A small-molecule ligand and the protein it binds are described below.
Small molecule (SMILES): CC(C)CCNC(=O)[C@@H]1CNC[C@H](CN2CC(=O)N(c3ccccc3Cl)CC2(C)C)C1

Binding-site contacts:
Ligand atom C12 contacts residue ASP38 of chain 1.B at 3.7 Å.
Ligand atom C11 contacts residue ASP226 of chain 1.B at 3.6 Å.
Ligand atom C5 contacts residue PHE124 of chain 1.B at 4.0 Å (hydrophobic).
Ligand atom N28 contacts residue GLY40 of chain 1.B at 3.3 Å (h-bond).
Ligand atom C2 contacts residue GLN19 of chain 1.B at 3.5 Å.
Ligand atom CL contacts residue PHE124 of chain 1.B at 3.7 Å.
Ligand atom C20 contacts residue GLY40 of chain 1.B at 3.4 Å.
Ligand atom N25 contacts residue ASP226 of chain 1.B at 3.2 Å (salt-bridge).
Ligand atom C9 contacts residue THR85 of chain 1.B at 3.1 Å.
Ligand atom CL contacts residue PHE119 of chain 1.B at 4.0 Å.
Ligand atom C7 contacts residue THR85 of chain 1.B at 3.1 Å.
Ligand atom C4 contacts residue PHE124 of chain 1.B at 3.9 Å (hydrophobic).
Ligand atom C6 contacts residue PHE124 of chain 1.B at 3.6 Å (hydrophobic).
Ligand atom O29 contacts residue THR85 of chain 1.B at 2.3 Å (h-bond).
Ligand atom C12 contacts residue GLY228 of chain 1.B at 3.9 Å.
Ligand atom C14 contacts residue SER84 of chain 1.B at 4.1 Å.
Ligand atom C15 contacts residue ASP38 of chain 1.B at 4.0 Å.
Ligand atom CL contacts residue PRO118 of chain 1.B at 3.7 Å.
Ligand atom C22 contacts residue ARG82 of chain 1.B at 3.5 Å.
Ligand atom N28 contacts residue TYR83 of chain 1.B at 3.8 Å.
Ligand atom C8 contacts residue SER84 of chain 1.B at 3.8 Å.
Ligand atom C19 contacts residue ILE137 of chain 1.B at 4.0 Å (hydrophobic).
Ligand atom C14 contacts residue GLY40 of chain 1.B at 4.1 Å.
Ligand atom C20 contacts residue SER41 of chain 1.B at 3.8 Å.
Ligand atom C11 contacts residue ASP38 of chain 1.B at 3.4 Å.
Ligand atom C12 contacts residue ASP226 of chain 1.B at 3.6 Å.
Ligand atom C18 contacts residue VAL127 of chain 1.B at 3.8 Å (hydrophobic).
Ligand atom C19 contacts residue TYR83 of chain 1.B at 3.8 Å (hydrophobic).
Ligand atom O30 contacts residue TYR83 of chain 1.B at 4.1 Å.
Ligand atom C4 contacts residue ALA122 of chain 1.B at 4.1 Å (hydrophobic).
Ligand atom N25 contacts residue ASP38 of chain 1.B at 2.8 Å (salt-bridge).
Ligand atom C12 contacts residue ALA229 of chain 1.B at 3.8 Å (hydrophobic).
Ligand atom C23 contacts residue GLY40 of chain 1.B at 3.8 Å.
Ligand atom C22 contacts residue TYR83 of chain 1.B at 3.9 Å (hydrophobic).
Ligand atom O29 contacts residue PRO118 of chain 1.B at 3.8 Å.
Ligand atom C11 contacts residue GLY40 of chain 1.B at 3.6 Å.
Ligand atom O30 contacts residue SER84 of chain 1.B at 2.9 Å (h-bond).
Ligand atom C8 contacts residue TYR83 of chain 1.B at 4.0 Å (hydrophobic).
Ligand atom C14 contacts residue ASP38 of chain 1.B at 3.8 Å.
Ligand atom C10 contacts residue SER84 of chain 1.B at 3.1 Å.

Sequence of chain 1.B:
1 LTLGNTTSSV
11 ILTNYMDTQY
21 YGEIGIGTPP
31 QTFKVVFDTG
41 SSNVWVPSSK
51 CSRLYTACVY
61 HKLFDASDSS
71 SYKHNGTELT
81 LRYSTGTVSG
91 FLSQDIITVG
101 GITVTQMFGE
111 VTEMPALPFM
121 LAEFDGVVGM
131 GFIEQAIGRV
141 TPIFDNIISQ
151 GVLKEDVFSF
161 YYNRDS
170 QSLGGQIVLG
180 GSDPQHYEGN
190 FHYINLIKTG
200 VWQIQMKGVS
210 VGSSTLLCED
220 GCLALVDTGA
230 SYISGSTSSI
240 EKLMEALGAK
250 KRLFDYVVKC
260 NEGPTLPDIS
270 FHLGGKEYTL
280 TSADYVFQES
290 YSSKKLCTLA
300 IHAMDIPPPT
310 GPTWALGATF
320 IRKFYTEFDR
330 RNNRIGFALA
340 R